The small molecule below binds the protein below.
Small molecule (SMILES): CC(=O)N[C@H]1[C@H](O[C@H]2[C@H](O)[C@@H](NC(C)=O)CO[C@@H]2CO)O[C@H](CO)[C@@H](O)[C@@H]1O

Binding-site contacts:
Ligand atom C3 contacts residue ASN101 of chain 1.E at 3.9 Å.
Ligand atom C7 contacts residue ASN101 of chain 1.E at 3.3 Å.
Ligand atom O7 contacts residue ASN101 of chain 1.E at 3.3 Å (h-bond).
Ligand atom C5 contacts residue ASN101 of chain 1.E at 3.8 Å.
Ligand atom C8 contacts residue SER169 of chain 1.E at 3.3 Å.
Ligand atom O5 contacts residue ASN101 of chain 1.E at 2.5 Å (h-bond).
Ligand atom C1 contacts residue ASN101 of chain 1.E at 1.5 Å.
Ligand atom C8 contacts residue ASN168 of chain 1.E at 3.7 Å.
Ligand atom C4 contacts residue ASN101 of chain 1.E at 4.4 Å.
Ligand atom C8 contacts residue ASN101 of chain 1.E at 3.7 Å.
Ligand atom N2 contacts residue ASN168 of chain 1.E at 4.2 Å.
Ligand atom C8 contacts residue ASP166 of chain 1.E at 3.4 Å.
Ligand atom N2 contacts residue ASN101 of chain 1.E at 3.0 Å (h-bond).
Ligand atom C7 contacts residue ASN168 of chain 1.E at 4.4 Å.
Ligand atom C2 contacts residue ASN101 of chain 1.E at 2.6 Å.

Sequence of chain 1.E:
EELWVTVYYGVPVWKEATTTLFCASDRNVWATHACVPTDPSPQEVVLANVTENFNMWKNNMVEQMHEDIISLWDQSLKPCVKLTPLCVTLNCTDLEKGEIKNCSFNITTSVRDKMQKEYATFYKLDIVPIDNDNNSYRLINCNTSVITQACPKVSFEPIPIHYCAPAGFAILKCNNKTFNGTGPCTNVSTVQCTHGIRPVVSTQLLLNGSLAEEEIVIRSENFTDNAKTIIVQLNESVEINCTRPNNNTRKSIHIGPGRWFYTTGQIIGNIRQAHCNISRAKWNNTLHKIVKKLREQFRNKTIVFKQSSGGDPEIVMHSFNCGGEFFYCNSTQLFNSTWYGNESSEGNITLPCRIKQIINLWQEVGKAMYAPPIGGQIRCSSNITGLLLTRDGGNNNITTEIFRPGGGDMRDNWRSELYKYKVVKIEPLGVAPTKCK